Binding-site contacts:
Ligand atom O4 contacts residue HIS172 of chain 1.A at 2.9 Å.
Ligand atom O3 contacts residue MET205 of chain 1.A at 4.1 Å.
Ligand atom O5 contacts residue PHE175 of chain 1.A at 4.2 Å.
Ligand atom C2 contacts residue MET205 of chain 1.A at 3.9 Å (hydrophobic).
Ligand atom O6 contacts residue THR184 of chain 1.A at 2.7 Å (h-bond).
Ligand atom C5 contacts residue GLU242 of chain 1.A at 4.2 Å.
Ligand atom C4 contacts residue TRP239 of chain 1.A at 3.6 Å (hydrophobic).
Ligand atom C2 contacts residue HIS172 of chain 1.A at 4.0 Å.
Ligand atom C5 contacts residue TRP239 of chain 1.A at 3.7 Å (hydrophobic).
Ligand atom C4 contacts residue HIS172 of chain 1.A at 3.9 Å.
Ligand atom C6 contacts residue TYR203 of chain 1.A at 3.8 Å (hydrophobic).
Ligand atom O6 contacts residue TYR203 of chain 1.A at 4.4 Å.
Ligand atom O1 contacts residue SER174 of chain 1.A at 3.9 Å.
Ligand atom C1 contacts residue HIS172 of chain 1.A at 4.0 Å.
Ligand atom C6 contacts residue HIS172 of chain 1.A at 4.1 Å.
Ligand atom O5 contacts residue HIS172 of chain 1.A at 3.3 Å.
Ligand atom C3 contacts residue TRP239 of chain 1.A at 3.8 Å (hydrophobic).
Ligand atom C6 contacts residue THR184 of chain 1.A at 3.4 Å.
Ligand atom O4 contacts residue GLU242 of chain 1.A at 2.7 Å (salt-bridge).
Ligand atom C6 contacts residue GLU242 of chain 1.A at 3.6 Å.
Ligand atom C6 contacts residue PHE175 of chain 1.A at 4.2 Å (hydrophobic).
Ligand atom C3 contacts residue MET205 of chain 1.A at 4.5 Å (hydrophobic).
Ligand atom C4 contacts residue GLU242 of chain 1.A at 3.5 Å.
Ligand atom O4 contacts residue MET205 of chain 1.A at 3.8 Å.
Ligand atom O6 contacts residue PHE175 of chain 1.A at 3.4 Å.
Ligand atom O1 contacts residue HIS172 of chain 1.A at 3.6 Å (h-bond).
Ligand atom O3 contacts residue TRP239 of chain 1.A at 4.3 Å.
Ligand atom C6 contacts residue TRP239 of chain 1.A at 3.4 Å (hydrophobic).
Ligand atom C5 contacts residue HIS172 of chain 1.A at 4.0 Å.
Ligand atom O6 contacts residue TRP239 of chain 1.A at 3.5 Å (h-bond).
Ligand atom O2 contacts residue MET205 of chain 1.A at 4.5 Å.

Sequence of chain 1.A:
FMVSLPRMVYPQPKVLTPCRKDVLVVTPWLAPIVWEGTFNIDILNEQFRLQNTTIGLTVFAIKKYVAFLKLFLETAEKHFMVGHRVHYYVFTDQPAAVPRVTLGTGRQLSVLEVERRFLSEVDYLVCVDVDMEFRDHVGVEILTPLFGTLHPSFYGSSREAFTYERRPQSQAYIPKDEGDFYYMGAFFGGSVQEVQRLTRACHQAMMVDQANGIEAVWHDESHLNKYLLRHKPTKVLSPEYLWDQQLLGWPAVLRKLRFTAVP

The small molecule below binds the protein below.
Small molecule (SMILES): OC[C@H]1O[C@@H](O)[C@H](O)[C@@H](O)[C@H]1O